Sequence of chain 1.C:
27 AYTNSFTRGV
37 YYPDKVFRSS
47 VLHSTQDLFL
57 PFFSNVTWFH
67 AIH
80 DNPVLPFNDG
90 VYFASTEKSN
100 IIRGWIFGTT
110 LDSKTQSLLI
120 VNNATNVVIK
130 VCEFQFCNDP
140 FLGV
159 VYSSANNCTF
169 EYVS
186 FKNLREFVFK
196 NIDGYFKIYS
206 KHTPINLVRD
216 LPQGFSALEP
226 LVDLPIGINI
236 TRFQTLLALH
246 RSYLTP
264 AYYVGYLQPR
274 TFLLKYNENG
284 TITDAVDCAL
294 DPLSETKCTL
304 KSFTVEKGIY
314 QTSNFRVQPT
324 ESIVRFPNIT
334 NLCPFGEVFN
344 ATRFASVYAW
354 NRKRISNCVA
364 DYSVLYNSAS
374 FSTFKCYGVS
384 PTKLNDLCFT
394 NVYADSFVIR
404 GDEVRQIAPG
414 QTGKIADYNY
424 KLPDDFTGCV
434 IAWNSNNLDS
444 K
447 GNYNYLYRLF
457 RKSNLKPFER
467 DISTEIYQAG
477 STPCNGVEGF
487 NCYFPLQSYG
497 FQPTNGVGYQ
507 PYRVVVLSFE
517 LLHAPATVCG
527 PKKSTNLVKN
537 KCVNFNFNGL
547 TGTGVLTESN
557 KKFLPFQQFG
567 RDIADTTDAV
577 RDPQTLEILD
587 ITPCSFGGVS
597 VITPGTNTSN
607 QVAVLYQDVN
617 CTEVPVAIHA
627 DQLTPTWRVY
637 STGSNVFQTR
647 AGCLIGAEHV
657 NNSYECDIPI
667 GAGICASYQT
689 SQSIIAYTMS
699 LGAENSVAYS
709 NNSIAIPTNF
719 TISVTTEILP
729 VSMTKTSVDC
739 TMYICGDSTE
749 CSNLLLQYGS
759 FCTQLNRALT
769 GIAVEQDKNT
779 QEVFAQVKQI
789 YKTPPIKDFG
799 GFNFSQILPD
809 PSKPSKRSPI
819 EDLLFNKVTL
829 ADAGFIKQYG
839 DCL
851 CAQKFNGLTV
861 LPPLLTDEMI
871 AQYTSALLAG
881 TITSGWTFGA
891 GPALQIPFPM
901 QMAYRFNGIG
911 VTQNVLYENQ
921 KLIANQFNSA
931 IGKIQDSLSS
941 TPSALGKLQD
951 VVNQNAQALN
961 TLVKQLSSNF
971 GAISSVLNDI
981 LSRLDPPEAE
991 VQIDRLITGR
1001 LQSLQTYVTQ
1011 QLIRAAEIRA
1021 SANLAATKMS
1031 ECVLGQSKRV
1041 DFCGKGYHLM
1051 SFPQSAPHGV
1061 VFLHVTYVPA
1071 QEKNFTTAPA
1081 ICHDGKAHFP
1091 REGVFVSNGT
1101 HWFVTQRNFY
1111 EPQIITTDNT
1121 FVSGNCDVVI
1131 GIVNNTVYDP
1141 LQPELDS

The small molecule below binds the protein below.
Small molecule (SMILES): CC(=O)N[C@H]1[C@H](O[C@H]2[C@H](O)[C@@H](NC(C)=O)CO[C@@H]2CO)O[C@H](CO)[C@@H](O)[C@@H]1O

Binding-site contacts:
Ligand atom C8 contacts residue LYS795 of chain 1.C at 4.0 Å.
Ligand atom O6 contacts residue SER803 of chain 1.C at 3.1 Å (h-bond).
Ligand atom C7 contacts residue LYS795 of chain 1.C at 3.7 Å.
Ligand atom C7 contacts residue ASN801 of chain 1.C at 3.5 Å.
Ligand atom C6 contacts residue SER803 of chain 1.C at 4.4 Å.
Ligand atom C7 contacts residue SER803 of chain 1.C at 4.3 Å.
Ligand atom C8 contacts residue SER803 of chain 1.C at 3.1 Å.
Ligand atom O7 contacts residue LYS795 of chain 1.C at 2.8 Å (salt-bridge).
Ligand atom C8 contacts residue ASN801 of chain 1.C at 2.9 Å.
Ligand atom O7 contacts residue ASN801 of chain 1.C at 3.2 Å.
Ligand atom O6 contacts residue GLN804 of chain 1.C at 4.1 Å.
Ligand atom O5 contacts residue SER803 of chain 1.C at 4.3 Å.